Binding-site contacts:
Ligand atom O2 contacts residue LYS166 of chain 4.A at 4.1 Å.
Ligand atom C8 contacts residue TYR159 of chain 4.A at 3.6 Å (hydrophobic).
Ligand atom C4 contacts residue PHE150 of chain 4.A at 3.4 Å (hydrophobic).
Ligand atom C3 contacts residue PHE150 of chain 4.A at 3.5 Å (hydrophobic).
Ligand atom C10 contacts residue PHE150 of chain 4.A at 3.9 Å (hydrophobic).
Ligand atom C5 contacts residue PHE150 of chain 4.A at 3.7 Å (hydrophobic).
Ligand atom C10 contacts residue MET162 of chain 4.A at 4.0 Å (hydrophobic).
Ligand atom O1 contacts residue NAD1 of chain 4.B at 2.6 Å (h-bond).
Ligand atom C4 contacts residue MET156 of chain 4.A at 4.2 Å (hydrophobic).
Ligand atom C contacts residue PHE150 of chain 4.A at 4.0 Å (hydrophobic).
Ligand atom C1 contacts residue LEU219 of chain 4.A at 3.4 Å (hydrophobic).
Ligand atom O2 contacts residue MET162 of chain 4.A at 3.6 Å.
Ligand atom O contacts residue MET162 of chain 4.A at 3.4 Å.
Ligand atom O contacts residue PHE150 of chain 4.A at 3.9 Å.
Ligand atom C1 contacts residue TYR159 of chain 4.A at 4.0 Å (hydrophobic).
Ligand atom C10 contacts residue NAD1 of chain 4.B at 3.4 Å.
Ligand atom C2 contacts residue TYR159 of chain 4.A at 3.5 Å (hydrophobic).
Ligand atom C10 contacts residue LYS166 of chain 4.A at 4.1 Å.
Ligand atom C9 contacts residue TYR159 of chain 4.A at 3.6 Å (hydrophobic).
Ligand atom C9 contacts residue PHE150 of chain 4.A at 3.9 Å (hydrophobic).
Ligand atom C8 contacts residue PHE150 of chain 4.A at 3.8 Å (hydrophobic).
Ligand atom C9 contacts residue NAD1 of chain 4.B at 3.8 Å.
Ligand atom O contacts residue LYS166 of chain 4.A at 3.2 Å.
Ligand atom C5 contacts residue TYR159 of chain 4.A at 4.0 Å (hydrophobic).
Ligand atom C7 contacts residue NAD1 of chain 4.B at 4.1 Å.
Ligand atom C contacts residue PRO194 of chain 4.A at 4.1 Å (hydrophobic).
Ligand atom C7 contacts residue TYR159 of chain 4.A at 4.1 Å (hydrophobic).
Ligand atom O2 contacts residue PHE150 of chain 4.A at 3.9 Å.
Ligand atom C4 contacts residue TYR159 of chain 4.A at 3.7 Å (hydrophobic).
Ligand atom C2 contacts residue PHE150 of chain 4.A at 3.6 Å (hydrophobic).
Ligand atom O2 contacts residue THR163 of chain 4.A at 3.9 Å.
Ligand atom C9 contacts residue MET200 of chain 4.A at 3.5 Å (hydrophobic).
Ligand atom C contacts residue MET200 of chain 4.A at 3.7 Å (hydrophobic).
Ligand atom C1 contacts residue PHE150 of chain 4.A at 3.8 Å (hydrophobic).
Ligand atom C3 contacts residue TYR159 of chain 4.A at 3.4 Å (hydrophobic).
Ligand atom C7 contacts residue PHE150 of chain 4.A at 3.8 Å (hydrophobic).
Ligand atom O contacts residue NAD1 of chain 4.B at 3.3 Å (h-bond).
Ligand atom C6 contacts residue PHE150 of chain 4.A at 3.8 Å (hydrophobic).
Ligand atom C contacts residue TYR159 of chain 4.A at 3.9 Å (hydrophobic).
Ligand atom C2 contacts residue LEU219 of chain 4.A at 3.7 Å (hydrophobic).

Sequence of chain 4.A:
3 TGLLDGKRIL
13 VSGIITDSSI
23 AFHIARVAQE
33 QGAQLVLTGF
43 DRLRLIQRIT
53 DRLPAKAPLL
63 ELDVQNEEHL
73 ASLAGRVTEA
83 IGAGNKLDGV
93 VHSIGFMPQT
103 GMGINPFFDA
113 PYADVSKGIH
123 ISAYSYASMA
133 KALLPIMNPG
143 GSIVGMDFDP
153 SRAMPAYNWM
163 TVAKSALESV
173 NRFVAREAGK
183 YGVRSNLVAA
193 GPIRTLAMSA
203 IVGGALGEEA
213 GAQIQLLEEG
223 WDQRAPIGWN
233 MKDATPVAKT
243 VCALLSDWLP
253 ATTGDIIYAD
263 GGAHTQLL

This small molecule binds to this protein.
Small molecule (SMILES): O=C(O)c1cc2ccccc2cc1O